This small molecule binds to this protein.
Small molecule (SMILES): C[C@H](NC(=O)[C@H](C)NC(=O)[C@@H]1CSCC(=O)N[C@H](Cc2ccccc2)C(=O)N[C@@H](C)C(=O)N[C@@H](Cc2ccc(O)cc2)C(=O)N[C@@H](C)C(=O)N[C@@H](C)C(=O)N[C@@H](C)C(=O)N1)C(=O)N[C@@H](C)C(=O)N[C@@H](C)C=O

Binding-site contacts:
Ligand atom CE1 contacts residue MET173 of chain 1.A at 3.5 Å (hydrophobic).
Ligand atom O contacts residue MET173 of chain 1.A at 3.2 Å.
Ligand atom O contacts residue ASN154 of chain 1.A at 3.5 Å (h-bond).
Ligand atom CZ contacts residue TYR37 of chain 1.A at 3.4 Å (hydrophobic).
Ligand atom N contacts residue ALA71 of chain 1.A at 3.3 Å.
Ligand atom CE1 contacts residue GLN34 of chain 1.A at 3.3 Å.
Ligand atom O contacts residue ILE67 of chain 1.A at 3.7 Å.
Ligand atom N contacts residue MET31 of chain 1.A at 3.8 Å.
Ligand atom CB contacts residue ASN38 of chain 1.A at 3.3 Å.
Ligand atom C contacts residue GLN34 of chain 1.A at 3.7 Å.
Ligand atom CA contacts residue GLN253 of chain 1.A at 3.4 Å.
Ligand atom CB contacts residue ASN38 of chain 1.A at 3.6 Å.
Ligand atom CE1 contacts residue PHE63 of chain 1.A at 3.8 Å (hydrophobic).
Ligand atom CZ contacts residue ALA172 of chain 1.A at 3.7 Å (hydrophobic).
Ligand atom C contacts residue MET64 of chain 1.A at 3.7 Å (hydrophobic).
Ligand atom CB contacts residue ALA71 of chain 1.A at 3.6 Å (hydrophobic).
Ligand atom CA contacts residue ILE67 of chain 1.A at 3.6 Å (hydrophobic).
Ligand atom N contacts residue MET64 of chain 1.A at 3.4 Å.
Ligand atom CZ contacts residue ASN180 of chain 1.A at 3.5 Å.
Ligand atom CE2 contacts residue ASN153 of chain 1.A at 3.5 Å.
Ligand atom O contacts residue GLN34 of chain 1.A at 2.8 Å (h-bond).
Ligand atom CB contacts residue ASN154 of chain 1.A at 3.3 Å.
Ligand atom N contacts residue GLN253 of chain 1.A at 3.8 Å.
Ligand atom CA contacts residue ASN154 of chain 1.A at 3.3 Å.
Ligand atom CE2 contacts residue TYR37 of chain 1.A at 3.6 Å (hydrophobic).
Ligand atom O contacts residue MET64 of chain 1.A at 3.4 Å.
Ligand atom OH contacts residue ALA172 of chain 1.A at 3.0 Å (h-bond).
Ligand atom CD1 contacts residue GLN34 of chain 1.A at 3.2 Å.
Ligand atom O contacts residue PHE60 of chain 1.A at 3.7 Å.
Ligand atom CG contacts residue ASN38 of chain 1.A at 3.8 Å.
Ligand atom CD1 contacts residue MET173 of chain 1.A at 3.5 Å (hydrophobic).
Ligand atom OH contacts residue THR209 of chain 1.A at 3.2 Å.
Ligand atom O contacts residue ILE67 of chain 1.A at 3.6 Å.
Ligand atom CE1 contacts residue TYR37 of chain 1.A at 3.5 Å (hydrophobic).
Ligand atom CD2 contacts residue GLN34 of chain 1.A at 3.6 Å.
Ligand atom O contacts residue MET64 of chain 1.A at 3.4 Å (h-bond).
Ligand atom O contacts residue GLN34 of chain 1.A at 2.9 Å (h-bond).
Ligand atom CD2 contacts residue TYR37 of chain 1.A at 3.7 Å (hydrophobic).
Ligand atom O contacts residue ILE67 of chain 1.A at 3.3 Å.
Ligand atom N contacts residue GLN34 of chain 1.A at 3.7 Å.

Sequence of chain 1.A:
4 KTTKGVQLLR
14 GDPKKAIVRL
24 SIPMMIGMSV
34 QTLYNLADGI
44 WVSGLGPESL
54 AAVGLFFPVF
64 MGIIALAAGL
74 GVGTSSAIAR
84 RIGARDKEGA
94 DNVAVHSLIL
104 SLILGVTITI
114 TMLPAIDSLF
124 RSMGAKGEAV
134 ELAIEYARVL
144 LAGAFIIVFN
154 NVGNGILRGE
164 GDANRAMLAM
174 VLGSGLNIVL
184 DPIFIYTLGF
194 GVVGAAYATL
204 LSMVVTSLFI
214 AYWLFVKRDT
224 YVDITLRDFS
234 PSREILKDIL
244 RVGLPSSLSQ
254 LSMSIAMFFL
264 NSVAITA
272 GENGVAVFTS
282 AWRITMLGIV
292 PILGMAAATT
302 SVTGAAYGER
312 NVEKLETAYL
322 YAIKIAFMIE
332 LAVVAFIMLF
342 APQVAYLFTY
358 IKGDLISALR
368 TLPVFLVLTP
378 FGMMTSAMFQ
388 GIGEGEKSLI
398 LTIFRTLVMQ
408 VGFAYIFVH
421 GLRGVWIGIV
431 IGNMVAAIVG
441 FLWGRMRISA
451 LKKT